Sequence of chain 1.A:
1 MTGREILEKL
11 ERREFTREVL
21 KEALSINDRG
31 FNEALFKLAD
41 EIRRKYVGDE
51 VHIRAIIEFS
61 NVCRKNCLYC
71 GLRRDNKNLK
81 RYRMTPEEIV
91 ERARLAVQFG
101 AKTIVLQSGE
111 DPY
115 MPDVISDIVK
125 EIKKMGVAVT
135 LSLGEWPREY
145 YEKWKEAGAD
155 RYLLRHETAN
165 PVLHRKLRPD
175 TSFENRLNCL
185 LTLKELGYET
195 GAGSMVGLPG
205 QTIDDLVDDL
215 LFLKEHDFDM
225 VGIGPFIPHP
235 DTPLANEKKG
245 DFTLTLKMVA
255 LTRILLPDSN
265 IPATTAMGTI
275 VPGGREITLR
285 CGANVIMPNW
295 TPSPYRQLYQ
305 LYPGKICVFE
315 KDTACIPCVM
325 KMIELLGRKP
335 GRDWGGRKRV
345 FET

This small molecule binds to this protein.
Small molecule (SMILES): C[C@H](CCC(=O)NCCC[N+](C)(C)CC(O)CS(=O)(=O)O)[C@H]1CC[C@H]2[C@@H]3[C@H](O)C[C@@H]4C[C@H](O)CC[C@]4(C)[C@H]3C[C@H](O)[C@]12C

Binding-site contacts:
Ligand atom C1 contacts residue ARG284 of chain 1.A at 3.5 Å.
Ligand atom C10 contacts residue 1N71 of chain 1.F at 4.0 Å.
Ligand atom O2 contacts residue PHE36 of chain 1.A at 4.3 Å.
Ligand atom C13 contacts residue ARG284 of chain 1.A at 3.4 Å.
Ligand atom C24 contacts residue 1N71 of chain 1.G at 4.3 Å.
Ligand atom C14 contacts residue LYS37 of chain 1.A at 4.0 Å.
Ligand atom C15 contacts residue CYS285 of chain 1.A at 4.5 Å (hydrophobic).
Ligand atom C12 contacts residue ARG284 of chain 1.A at 3.5 Å.
Ligand atom C14 contacts residue GLU33 of chain 1.A at 4.4 Å.
Ligand atom C11 contacts residue CYS285 of chain 1.A at 4.1 Å (hydrophobic).
Ligand atom C25 contacts residue 1N71 of chain 1.G at 4.0 Å.
Ligand atom C3 contacts residue ARG284 of chain 1.A at 4.5 Å.
Ligand atom C16 contacts residue GLU33 of chain 1.A at 4.1 Å.
Ligand atom C12 contacts residue ASP40 of chain 1.A at 3.7 Å.
Ligand atom O2 contacts residue ASP40 of chain 1.A at 2.9 Å (salt-bridge).
Ligand atom N1 contacts residue 1N71 of chain 1.G at 4.5 Å.
Ligand atom C11 contacts residue 1N71 of chain 1.F at 4.0 Å.
Ligand atom O1 contacts residue 1N71 of chain 1.G at 3.7 Å.
Ligand atom C13 contacts residue PHE36 of chain 1.A at 4.3 Å (hydrophobic).
Ligand atom C13 contacts residue LYS37 of chain 1.A at 4.2 Å.
Ligand atom O4 contacts residue ARG284 of chain 1.A at 4.4 Å.
Ligand atom C16 contacts residue PHE36 of chain 1.A at 4.1 Å (hydrophobic).
Ligand atom C22 contacts residue 1N71 of chain 1.G at 3.8 Å.
Ligand atom C15 contacts residue PHE36 of chain 1.A at 3.9 Å (hydrophobic).
Ligand atom C7 contacts residue GLU33 of chain 1.A at 4.2 Å.
Ligand atom O2 contacts residue ARG284 of chain 1.A at 4.0 Å.
Ligand atom C17 contacts residue GLU33 of chain 1.A at 4.0 Å.
Ligand atom C10 contacts residue 1N71 of chain 1.G at 4.3 Å.
Ligand atom C13 contacts residue ASP40 of chain 1.A at 3.6 Å.
Ligand atom C14 contacts residue PHE36 of chain 1.A at 4.2 Å (hydrophobic).
Ligand atom C1 contacts residue CYS285 of chain 1.A at 4.3 Å (hydrophobic).
Ligand atom O2 contacts residue LYS37 of chain 1.A at 3.3 Å.
Ligand atom O3 contacts residue GLU33 of chain 1.A at 4.4 Å.